Sequence of chain 1.D:
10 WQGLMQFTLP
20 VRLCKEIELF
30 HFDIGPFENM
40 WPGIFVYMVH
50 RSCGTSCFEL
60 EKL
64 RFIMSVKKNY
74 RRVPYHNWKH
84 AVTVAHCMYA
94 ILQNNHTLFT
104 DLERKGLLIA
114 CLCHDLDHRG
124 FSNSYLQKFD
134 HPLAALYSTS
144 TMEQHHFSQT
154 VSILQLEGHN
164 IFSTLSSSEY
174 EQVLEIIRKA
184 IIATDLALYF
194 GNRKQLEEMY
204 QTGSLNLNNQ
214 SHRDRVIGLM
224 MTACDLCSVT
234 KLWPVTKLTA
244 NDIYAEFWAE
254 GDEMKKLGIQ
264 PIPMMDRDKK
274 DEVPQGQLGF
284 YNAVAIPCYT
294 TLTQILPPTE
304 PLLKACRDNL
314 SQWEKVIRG

Binding-site contacts:
Ligand atom C22 contacts residue TYR78 of chain 1.D at 3.3 Å (hydrophobic).
Ligand atom C21 contacts residue VAL287 of chain 1.D at 3.8 Å (hydrophobic).
Ligand atom C10 contacts residue PHE283 of chain 1.D at 4.0 Å (hydrophobic).
Ligand atom N4 contacts residue GLN280 of chain 1.D at 3.6 Å (h-bond).
Ligand atom C17 contacts residue PHE283 of chain 1.D at 3.6 Å (hydrophobic).
Ligand atom N7 contacts residue PHE250 of chain 1.D at 4.0 Å.
Ligand atom N4 contacts residue PHE283 of chain 1.D at 3.7 Å.
Ligand atom C6 contacts residue PHE283 of chain 1.D at 3.6 Å (hydrophobic).
Ligand atom C11 contacts residue PHE283 of chain 1.D at 3.6 Å (hydrophobic).
Ligand atom C18 contacts residue GLY279 of chain 1.D at 3.8 Å.
Ligand atom C17 contacts residue MET267 of chain 1.D at 3.9 Å (hydrophobic).
Ligand atom C12 contacts residue LEU189 of chain 1.D at 4.0 Å (hydrophobic).
Ligand atom N2 contacts residue PHE283 of chain 1.D at 3.5 Å.
Ligand atom C3 contacts residue PHE250 of chain 1.D at 3.8 Å (hydrophobic).
Ligand atom C17 contacts residue GLY279 of chain 1.D at 3.7 Å.
Ligand atom C18 contacts residue GLY282 of chain 1.D at 3.9 Å.
Ligand atom C25 contacts residue PHE193 of chain 1.D at 3.7 Å (hydrophobic).
Ligand atom C1 contacts residue PHE250 of chain 1.D at 4.0 Å (hydrophobic).
Ligand atom C23 contacts residue GLN280 of chain 1.D at 3.9 Å.
Ligand atom C11 contacts residue MET267 of chain 1.D at 3.5 Å (hydrophobic).
Ligand atom C26 contacts residue SER231 of chain 1.D at 3.9 Å.
Ligand atom N9 contacts residue PHE283 of chain 1.D at 3.8 Å.
Ligand atom N2 contacts residue MET267 of chain 1.D at 3.6 Å (h-bond).
Ligand atom C16 contacts residue PHE283 of chain 1.D at 3.5 Å (hydrophobic).
Ligand atom C24 contacts residue LEU189 of chain 1.D at 3.8 Å (hydrophobic).
Ligand atom N4 contacts residue PHE250 of chain 1.D at 3.9 Å.
Ligand atom N8 contacts residue PHE283 of chain 1.D at 3.9 Å.
Ligand atom N2 contacts residue PHE250 of chain 1.D at 3.9 Å.
Ligand atom C23 contacts residue ILE246 of chain 1.D at 3.8 Å (hydrophobic).
Ligand atom C15 contacts residue LEU229 of chain 1.D at 3.8 Å (hydrophobic).
Ligand atom C10 contacts residue MET267 of chain 1.D at 2.6 Å (hydrophobic).
Ligand atom N5 contacts residue GLN280 of chain 1.D at 3.5 Å (h-bond).
Ligand atom C3 contacts residue PHE283 of chain 1.D at 3.5 Å (hydrophobic).
Ligand atom N5 contacts residue PHE283 of chain 1.D at 3.7 Å.
Ligand atom N5 contacts residue PHE250 of chain 1.D at 4.0 Å.
Ligand atom C1 contacts residue PHE283 of chain 1.D at 3.7 Å (hydrophobic).
Ligand atom C13 contacts residue PHE283 of chain 1.D at 3.6 Å (hydrophobic).
Ligand atom C12 contacts residue PHE283 of chain 1.D at 3.9 Å (hydrophobic).
Ligand atom C18 contacts residue PHE283 of chain 1.D at 3.6 Å (hydrophobic).
Ligand atom N7 contacts residue PHE283 of chain 1.D at 3.6 Å.

The small molecule below binds the protein below.
Small molecule (SMILES): c1ccc2c(Cn3nnc4c(N5CCCCC5)ncnc43)cccc2c1